A small-molecule ligand and the protein it binds are described below.
Small molecule (SMILES): CC(C)C[C@H](NP(=O)(O)[C@@H](Cc1ccccc1)NC(=O)OCc1ccccc1)C(=O)N[C@@H](C)C(=O)O

Sequence of chain 1.A:
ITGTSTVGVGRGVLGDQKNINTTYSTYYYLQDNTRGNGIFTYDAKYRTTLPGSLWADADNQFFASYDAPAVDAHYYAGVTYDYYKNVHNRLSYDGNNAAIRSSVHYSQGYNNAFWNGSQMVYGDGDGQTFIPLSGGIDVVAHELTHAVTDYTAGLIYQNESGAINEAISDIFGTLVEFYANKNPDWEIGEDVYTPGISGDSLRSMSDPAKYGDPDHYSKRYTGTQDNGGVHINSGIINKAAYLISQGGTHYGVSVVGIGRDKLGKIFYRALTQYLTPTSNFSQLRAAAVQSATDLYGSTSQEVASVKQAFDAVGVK

Binding-site contacts:
Ligand atom N2 contacts residue ASN112 of chain 1.A at 3.0 Å (h-bond).
Ligand atom O3 contacts residue DMS1 of chain 1.L at 2.4 Å.
Ligand atom C12 contacts residue PHE114 of chain 1.A at 3.4 Å (hydrophobic).
Ligand atom O1 contacts residue ALA113 of chain 1.A at 3.3 Å (h-bond).
Ligand atom C3 contacts residue ASN112 of chain 1.A at 3.5 Å.
Ligand atom C13 contacts residue TYR157 of chain 1.A at 3.4 Å (hydrophobic).
Ligand atom O contacts residue GLU166 of chain 1.A at 3.0 Å (salt-bridge).
Ligand atom C6 contacts residue ASN112 of chain 1.A at 3.4 Å.
Ligand atom O contacts residue HIS231 of chain 1.A at 2.9 Å (h-bond).
Ligand atom O1 contacts residue ZN1 of chain 1.B at 3.2 Å.
Ligand atom O contacts residue HIS146 of chain 1.A at 3.6 Å.
Ligand atom C6 contacts residue ALA113 of chain 1.A at 3.2 Å (hydrophobic).
Ligand atom C14 contacts residue DMS1 of chain 1.L at 1.7 Å.
Ligand atom O4 contacts residue HIS231 of chain 1.A at 3.2 Å.
Ligand atom C3 contacts residue GLU143 of chain 1.A at 3.3 Å.
Ligand atom C19 contacts residue DMS1 of chain 1.L at 2.2 Å.
Ligand atom N contacts residue ALA113 of chain 1.A at 2.9 Å (h-bond).
Ligand atom O1 contacts residue HIS146 of chain 1.A at 3.6 Å.
Ligand atom C20 contacts residue DMS1 of chain 1.L at 1.1 Å.
Ligand atom C17 contacts residue DMS1 of chain 1.L at 0.5 Å.
Ligand atom C16 contacts residue DMS1 of chain 1.L at 0.5 Å.
Ligand atom O2 contacts residue TYR157 of chain 1.A at 3.4 Å.
Ligand atom C4 contacts residue GLU143 of chain 1.A at 3.6 Å.
Ligand atom C14 contacts residue TYR157 of chain 1.A at 3.3 Å (hydrophobic).
Ligand atom O1 contacts residue GLU143 of chain 1.A at 2.6 Å (salt-bridge).
Ligand atom C13 contacts residue DMS1 of chain 1.L at 3.6 Å.
Ligand atom O6 contacts residue ASN112 of chain 1.A at 3.0 Å (h-bond).
Ligand atom O5 contacts residue HIS231 of chain 1.A at 3.5 Å (h-bond).
Ligand atom O4 contacts residue ARG203 of chain 1.A at 2.9 Å (salt-bridge).
Ligand atom P contacts residue ZN1 of chain 1.B at 3.1 Å.
Ligand atom O contacts residue ZN1 of chain 1.B at 2.0 Å.
Ligand atom C19 contacts residue TRP115 of chain 1.A at 3.4 Å (hydrophobic).
Ligand atom O contacts residue TYR157 of chain 1.A at 3.4 Å (h-bond).
Ligand atom O3 contacts residue TYR157 of chain 1.A at 3.3 Å.
Ligand atom O contacts residue HIS142 of chain 1.A at 3.4 Å (h-bond).
Ligand atom P contacts residue ALA113 of chain 1.A at 3.5 Å.
Ligand atom C18 contacts residue DMS1 of chain 1.L at 1.7 Å.
Ligand atom N contacts residue ASN112 of chain 1.A at 3.1 Å (h-bond).
Ligand atom C15 contacts residue DMS1 of chain 1.L at 0.6 Å.
Ligand atom N contacts residue GLU143 of chain 1.A at 3.5 Å (salt-bridge).